Sequence of chain 1.B:
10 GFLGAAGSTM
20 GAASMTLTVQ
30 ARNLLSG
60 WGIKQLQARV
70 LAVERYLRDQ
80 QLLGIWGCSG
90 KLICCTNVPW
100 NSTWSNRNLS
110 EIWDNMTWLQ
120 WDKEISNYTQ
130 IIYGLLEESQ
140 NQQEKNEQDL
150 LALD

The small molecule below binds the protein below.
Small molecule (SMILES): CC(=O)N[C@@H]1[C@@H](O)[C@H](O)[C@@H](CO)O[C@H]1O

Binding-site contacts:
Ligand atom C3 contacts residue GLU110 of chain 1.B at 4.4 Å.
Ligand atom C2 contacts residue GLU110 of chain 1.B at 3.8 Å.
Ligand atom C3 contacts residue ASN107 of chain 1.B at 3.9 Å.
Ligand atom O5 contacts residue ASN107 of chain 1.B at 2.5 Å (h-bond).
Ligand atom C8 contacts residue SER109 of chain 1.B at 3.4 Å.
Ligand atom C7 contacts residue SER109 of chain 1.B at 3.2 Å.
Ligand atom N2 contacts residue ASN107 of chain 1.B at 2.9 Å (h-bond).
Ligand atom N2 contacts residue GLU110 of chain 1.B at 3.0 Å (salt-bridge).
Ligand atom C1 contacts residue ASN107 of chain 1.B at 1.5 Å.
Ligand atom C8 contacts residue GLU110 of chain 1.B at 3.4 Å.
Ligand atom C4 contacts residue ASN107 of chain 1.B at 4.4 Å.
Ligand atom O7 contacts residue SER109 of chain 1.B at 2.8 Å (h-bond).
Ligand atom O7 contacts residue ASN107 of chain 1.B at 3.4 Å (h-bond).
Ligand atom C2 contacts residue ASN107 of chain 1.B at 2.5 Å.
Ligand atom N2 contacts residue SER109 of chain 1.B at 4.2 Å.
Ligand atom C7 contacts residue ASN107 of chain 1.B at 3.4 Å.
Ligand atom C7 contacts residue GLU110 of chain 1.B at 3.7 Å.
Ligand atom C1 contacts residue GLU110 of chain 1.B at 3.6 Å.
Ligand atom C5 contacts residue ASN107 of chain 1.B at 3.8 Å.